A protein and the small-molecule ligand that binds it are described below.
Small molecule (SMILES): CC(C)[C@H](NC(=O)[C@H](COP(=O)(O)O)NC(=O)[C@@H](NC(=O)[C@@H](NC(=O)[C@H](COP(=O)(O)O)NC(=O)[C@H](C)NC(=O)[C@H](CO)NC(=O)[C@@H](N)COP(=O)(O)O)[C@@H](C)O)C(C)C)C(=O)NCC=O

Binding-site contacts:
Ligand atom O contacts residue ARG180 of chain 1.D at 3.1 Å (salt-bridge).
Ligand atom O contacts residue LYS132 of chain 1.D at 2.9 Å (salt-bridge).
Ligand atom O1P contacts residue GLY217 of chain 1.D at 3.3 Å.
Ligand atom O contacts residue TYR227 of chain 1.D at 3.7 Å.
Ligand atom O3P contacts residue LYS132 of chain 1.D at 3.7 Å.
Ligand atom O contacts residue GLY177 of chain 1.D at 2.8 Å (h-bond).
Ligand atom C contacts residue THR178 of chain 1.D at 3.7 Å.
Ligand atom CG1 contacts residue TYR227 of chain 1.D at 3.1 Å (hydrophobic).
Ligand atom CA contacts residue THR178 of chain 1.D at 3.6 Å.
Ligand atom P contacts residue LYS132 of chain 1.D at 3.7 Å.
Ligand atom O contacts residue THR178 of chain 1.D at 3.4 Å.
Ligand atom N contacts residue GLY177 of chain 1.D at 2.8 Å (h-bond).
Ligand atom O1P contacts residue SER21 of chain 1.D at 2.9 Å (h-bond).
Ligand atom CG2 contacts residue LEU175 of chain 1.D at 3.3 Å (hydrophobic).
Ligand atom CG2 contacts residue GLY177 of chain 1.D at 3.4 Å.
Ligand atom C contacts residue GLY177 of chain 1.D at 3.5 Å.
Ligand atom CB contacts residue LYS226 of chain 1.D at 3.4 Å.
Ligand atom O contacts residue LEU154 of chain 1.D at 3.6 Å.
Ligand atom O contacts residue THR176 of chain 1.D at 3.3 Å.
Ligand atom N contacts residue THR178 of chain 1.D at 3.8 Å.
Ligand atom CB contacts residue THR178 of chain 1.D at 3.7 Å.
Ligand atom CA contacts residue GLY177 of chain 1.D at 3.3 Å.
Ligand atom O3P contacts residue ASP151 of chain 1.D at 2.9 Å (salt-bridge).
Ligand atom P contacts residue LYS226 of chain 1.D at 3.6 Å.
Ligand atom O contacts residue ALA179 of chain 1.D at 3.6 Å (h-bond).
Ligand atom O contacts residue LEU154 of chain 1.D at 3.4 Å.
Ligand atom O2P contacts residue LYS132 of chain 1.D at 2.8 Å (salt-bridge).
Ligand atom O3P contacts residue GLN216 of chain 1.D at 3.6 Å.
Ligand atom O2P contacts residue ARG180 of chain 1.D at 2.9 Å (salt-bridge).
Ligand atom O1P contacts residue GLY20 of chain 1.D at 3.1 Å.
Ligand atom CG2 contacts residue ARG180 of chain 1.D at 2.9 Å.
Ligand atom O1P contacts residue ARG180 of chain 1.D at 2.9 Å (salt-bridge).
Ligand atom CB contacts residue ASP130 of chain 1.D at 3.6 Å.
Ligand atom O contacts residue THR178 of chain 1.D at 3.3 Å.
Ligand atom O2P contacts residue GLN216 of chain 1.D at 3.4 Å.
Ligand atom O3P contacts residue GLY217 of chain 1.D at 3.0 Å (h-bond).
Ligand atom O3P contacts residue LYS226 of chain 1.D at 2.9 Å (salt-bridge).
Ligand atom O2P contacts residue LYS226 of chain 1.D at 3.3 Å (salt-bridge).
Ligand atom CA contacts residue THR178 of chain 1.D at 3.7 Å.
Ligand atom O3P contacts residue ASP130 of chain 1.D at 2.7 Å (salt-bridge).

Sequence of chain 1.D:
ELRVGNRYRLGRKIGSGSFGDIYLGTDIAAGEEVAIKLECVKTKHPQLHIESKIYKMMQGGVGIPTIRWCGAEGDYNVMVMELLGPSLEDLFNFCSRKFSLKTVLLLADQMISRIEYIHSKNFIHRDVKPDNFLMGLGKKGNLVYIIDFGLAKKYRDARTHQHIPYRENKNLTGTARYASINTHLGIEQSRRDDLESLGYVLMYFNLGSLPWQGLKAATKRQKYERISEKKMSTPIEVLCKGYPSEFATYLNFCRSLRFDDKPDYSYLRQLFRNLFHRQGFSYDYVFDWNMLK